Sequence of chain 1.E:
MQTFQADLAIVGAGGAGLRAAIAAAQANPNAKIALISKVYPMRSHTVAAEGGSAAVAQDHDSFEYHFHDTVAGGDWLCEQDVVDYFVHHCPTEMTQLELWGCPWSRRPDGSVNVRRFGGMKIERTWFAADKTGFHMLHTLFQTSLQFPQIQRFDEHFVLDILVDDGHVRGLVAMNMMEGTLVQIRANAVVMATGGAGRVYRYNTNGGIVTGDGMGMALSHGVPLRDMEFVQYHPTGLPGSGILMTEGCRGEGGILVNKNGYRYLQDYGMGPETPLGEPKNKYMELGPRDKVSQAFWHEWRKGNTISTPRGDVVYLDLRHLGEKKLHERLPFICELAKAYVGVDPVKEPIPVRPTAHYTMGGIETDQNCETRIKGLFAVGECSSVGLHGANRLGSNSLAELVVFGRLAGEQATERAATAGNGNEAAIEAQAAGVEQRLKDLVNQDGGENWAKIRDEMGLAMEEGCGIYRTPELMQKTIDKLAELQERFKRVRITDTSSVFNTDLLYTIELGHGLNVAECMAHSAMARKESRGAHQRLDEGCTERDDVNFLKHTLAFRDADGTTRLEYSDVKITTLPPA

Binding-site contacts:
Ligand atom C2 contacts residue HIS233 of chain 1.E at 4.5 Å.
Ligand atom C3 contacts residue ARG391 of chain 1.E at 4.4 Å.
Ligand atom C1 contacts residue THR245 of chain 1.E at 4.2 Å.
Ligand atom O1 contacts residue GLU246 of chain 1.E at 4.2 Å.
Ligand atom O1 contacts residue LEU243 of chain 1.E at 3.3 Å.
Ligand atom C3 contacts residue HIS233 of chain 1.E at 4.3 Å.
Ligand atom O4 contacts residue FAD1 of chain 1.U at 3.3 Å.
Ligand atom C1 contacts residue FAD1 of chain 1.U at 4.3 Å.
Ligand atom O2 contacts residue PHE117 of chain 1.E at 3.6 Å.
Ligand atom C4 contacts residue HIS356 of chain 1.E at 3.8 Å.
Ligand atom O2 contacts residue THR245 of chain 1.E at 2.9 Å (h-bond).
Ligand atom O5 contacts residue SER394 of chain 1.E at 3.3 Å (h-bond).
Ligand atom C4 contacts residue ARG391 of chain 1.E at 3.2 Å.
Ligand atom O2 contacts residue GLY51 of chain 1.E at 3.8 Å.
Ligand atom C4 contacts residue FAD1 of chain 1.U at 3.6 Å.
Ligand atom O4 contacts residue ARG391 of chain 1.E at 2.8 Å (salt-bridge).
Ligand atom O3 contacts residue ARG288 of chain 1.E at 3.5 Å (salt-bridge).
Ligand atom C1 contacts residue HIS233 of chain 1.E at 3.8 Å.
Ligand atom O3 contacts residue HIS233 of chain 1.E at 3.8 Å.
Ligand atom O2 contacts residue GLU246 of chain 1.E at 3.4 Å (salt-bridge).
Ligand atom C2 contacts residue FAD1 of chain 1.U at 4.2 Å.
Ligand atom C1 contacts residue GLU246 of chain 1.E at 3.9 Å.
Ligand atom C1 contacts residue LEU243 of chain 1.E at 4.3 Å (hydrophobic).
Ligand atom O5 contacts residue GLY393 of chain 1.E at 3.9 Å.
Ligand atom O2 contacts residue FAD1 of chain 1.U at 4.4 Å.
Ligand atom O1 contacts residue THR245 of chain 1.E at 4.3 Å.
Ligand atom O4 contacts residue HIS356 of chain 1.E at 2.8 Å (h-bond).
Ligand atom O1 contacts residue HIS233 of chain 1.E at 3.1 Å (h-bond).
Ligand atom C1 contacts residue PHE117 of chain 1.E at 4.2 Å (hydrophobic).
Ligand atom C2 contacts residue PHE117 of chain 1.E at 3.7 Å (hydrophobic).
Ligand atom O5 contacts residue FAD1 of chain 1.U at 3.4 Å (h-bond).
Ligand atom O5 contacts residue ARG391 of chain 1.E at 2.7 Å (salt-bridge).

A protein and the small-molecule ligand that binds it are described below.
Small molecule (SMILES): O=C([O-])CC(=O)C(=O)O